Binding-site contacts:
Ligand atom N18 contacts residue ASP105 of chain 1.A at 3.3 Å (salt-bridge).
Ligand atom C5 contacts residue PHE104 of chain 1.A at 4.1 Å (hydrophobic).
Ligand atom N20 contacts residue PHE106 of chain 1.A at 3.9 Å.
Ligand atom C3 contacts residue GLU67 of chain 1.A at 3.4 Å.
Ligand atom C2 contacts residue ALA167 of chain 1.A at 3.9 Å (hydrophobic).
Ligand atom O3 contacts residue GLU67 of chain 1.A at 2.3 Å (salt-bridge).
Ligand atom C15 contacts residue ALA47 of chain 1.A at 3.5 Å (hydrophobic).
Ligand atom C5 contacts residue ALA167 of chain 1.A at 4.0 Å (hydrophobic).
Ligand atom N20 contacts residue CYS107 of chain 1.A at 3.2 Å (h-bond).
Ligand atom C3 contacts residue LYS49 of chain 1.A at 4.1 Å.
Ligand atom C6 contacts residue PHE104 of chain 1.A at 3.3 Å (hydrophobic).
Ligand atom C14 contacts residue ALA47 of chain 1.A at 4.0 Å (hydrophobic).
Ligand atom C3 contacts residue ASP168 of chain 1.A at 3.2 Å.
Ligand atom O3 contacts residue ASP168 of chain 1.A at 3.0 Å.
Ligand atom C15 contacts residue CYS107 of chain 1.A at 4.1 Å (hydrophobic).
Ligand atom N17 contacts residue ALA47 of chain 1.A at 3.8 Å.
Ligand atom N18 contacts residue LEU157 of chain 1.A at 3.9 Å.
Ligand atom C3 contacts residue PHE104 of chain 1.A at 4.1 Å (hydrophobic).
Ligand atom C6 contacts residue GLU67 of chain 1.A at 3.8 Å.
Ligand atom O3 contacts residue LYS49 of chain 1.A at 3.3 Å (salt-bridge).
Ligand atom N13 contacts residue LEU157 of chain 1.A at 3.7 Å.
Ligand atom C19 contacts residue LEU157 of chain 1.A at 3.7 Å (hydrophobic).
Ligand atom C14 contacts residue LEU157 of chain 1.A at 3.4 Å (hydrophobic).
Ligand atom C6 contacts residue ASP168 of chain 1.A at 3.4 Å.
Ligand atom C15 contacts residue LEU157 of chain 1.A at 3.5 Å (hydrophobic).
Ligand atom N20 contacts residue LEU157 of chain 1.A at 4.0 Å.
Ligand atom C1 contacts residue ASP168 of chain 1.A at 3.7 Å.
Ligand atom N18 contacts residue VAL80 of chain 1.A at 3.8 Å.
Ligand atom N17 contacts residue PHE106 of chain 1.A at 3.8 Å.
Ligand atom N17 contacts residue CYS107 of chain 1.A at 3.1 Å (h-bond).
Ligand atom C2 contacts residue PHE104 of chain 1.A at 3.5 Å (hydrophobic).
Ligand atom C2 contacts residue VAL80 of chain 1.A at 3.8 Å (hydrophobic).
Ligand atom N16 contacts residue ILE26 of chain 1.A at 3.9 Å.
Ligand atom N18 contacts residue PHE104 of chain 1.A at 3.5 Å.
Ligand atom N17 contacts residue LEU157 of chain 1.A at 3.9 Å.
Ligand atom N9 contacts residue LEU157 of chain 1.A at 3.9 Å.
Ligand atom C2 contacts residue ASP168 of chain 1.A at 4.0 Å.
Ligand atom N18 contacts residue ALA47 of chain 1.A at 3.4 Å.
Ligand atom O3 contacts residue PHE169 of chain 1.A at 3.5 Å (h-bond).
Ligand atom C6 contacts residue VAL80 of chain 1.A at 4.0 Å (hydrophobic).

The small molecule below binds the protein below.
Small molecule (SMILES): Nc1n[nH]c(N)c1/N=N\c1ccc(O)cc1

Sequence of chain 1.A:
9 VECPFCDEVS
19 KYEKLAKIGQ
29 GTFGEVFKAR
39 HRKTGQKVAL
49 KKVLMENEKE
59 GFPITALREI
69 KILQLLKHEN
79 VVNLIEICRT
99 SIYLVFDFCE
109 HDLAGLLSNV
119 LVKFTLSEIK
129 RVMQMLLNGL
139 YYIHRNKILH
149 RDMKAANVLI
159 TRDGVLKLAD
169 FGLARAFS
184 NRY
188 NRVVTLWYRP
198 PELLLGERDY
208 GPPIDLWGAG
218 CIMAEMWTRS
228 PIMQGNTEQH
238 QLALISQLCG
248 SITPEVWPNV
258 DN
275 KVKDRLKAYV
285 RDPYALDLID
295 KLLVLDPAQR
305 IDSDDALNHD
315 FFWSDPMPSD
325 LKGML